Binding-site contacts:
Ligand atom O2 contacts residue HIS119 of chain 1.A at 3.6 Å (h-bond).
Ligand atom N4 contacts residue HIS94 of chain 1.A at 3.3 Å (h-bond).
Ligand atom O16 contacts residue DMS1 of chain 1.D at 3.0 Å.
Ligand atom F11 contacts residue THR199 of chain 1.A at 2.9 Å.
Ligand atom F11 contacts residue LEU197 of chain 1.A at 3.3 Å.
Ligand atom O2 contacts residue HIS94 of chain 1.A at 3.2 Å.
Ligand atom S1 contacts residue ZN1 of chain 1.B at 3.0 Å.
Ligand atom C20 contacts residue ASN62 of chain 1.A at 3.5 Å.
Ligand atom O16 contacts residue PHE130 of chain 1.A at 3.8 Å.
Ligand atom F13 contacts residue HIS94 of chain 1.A at 3.4 Å.
Ligand atom O3 contacts residue THR198 of chain 1.A at 3.0 Å (h-bond).
Ligand atom O15 contacts residue PRO201 of chain 1.A at 3.5 Å.
Ligand atom C21 contacts residue ASN67 of chain 1.A at 3.2 Å.
Ligand atom O3 contacts residue LEU197 of chain 1.A at 3.3 Å.
Ligand atom N25 contacts residue PHE130 of chain 1.A at 3.6 Å.
Ligand atom F13 contacts residue VAL121 of chain 1.A at 3.1 Å.
Ligand atom F12 contacts residue PRO200 of chain 1.A at 3.4 Å.
Ligand atom O3 contacts residue TRP208 of chain 1.A at 3.7 Å.
Ligand atom C24 contacts residue HIS64 of chain 1.A at 3.4 Å.
Ligand atom O2 contacts residue ZN1 of chain 1.B at 3.0 Å.
Ligand atom C6 contacts residue THR199 of chain 1.A at 3.7 Å.
Ligand atom C21 contacts residue ASN62 of chain 1.A at 3.7 Å.
Ligand atom F11 contacts residue THR198 of chain 1.A at 2.9 Å.
Ligand atom C6 contacts residue LEU197 of chain 1.A at 3.7 Å (hydrophobic).
Ligand atom F12 contacts residue LEU197 of chain 1.A at 3.5 Å.
Ligand atom C24 contacts residue THR199 of chain 1.A at 3.3 Å.
Ligand atom N4 contacts residue HIS119 of chain 1.A at 3.4 Å (h-bond).
Ligand atom O15 contacts residue LEU197 of chain 1.A at 3.4 Å.
Ligand atom N25 contacts residue DMS1 of chain 1.D at 3.6 Å.
Ligand atom N4 contacts residue THR198 of chain 1.A at 2.9 Å (h-bond).
Ligand atom C7 contacts residue THR199 of chain 1.A at 3.5 Å.
Ligand atom C23 contacts residue THR199 of chain 1.A at 3.8 Å.
Ligand atom C23 contacts residue HIS64 of chain 1.A at 3.6 Å.
Ligand atom N4 contacts residue ZN1 of chain 1.B at 1.9 Å.
Ligand atom F12 contacts residue THR199 of chain 1.A at 2.8 Å.
Ligand atom C26 contacts residue GLN92 of chain 1.A at 3.3 Å.
Ligand atom N4 contacts residue HIS96 of chain 1.A at 3.3 Å (h-bond).
Ligand atom C22 contacts residue HIS94 of chain 1.A at 3.7 Å.
Ligand atom C7 contacts residue LEU197 of chain 1.A at 3.8 Å (hydrophobic).
Ligand atom C26 contacts residue DMS1 of chain 1.D at 3.6 Å.

A protein and the small-molecule ligand that binds it are described below.
Small molecule (SMILES): CNc1c(F)c(S(N)(=O)=O)c(F)c(F)c1S(=O)(=O)CCc1ccccc1

Sequence of chain 1.A:
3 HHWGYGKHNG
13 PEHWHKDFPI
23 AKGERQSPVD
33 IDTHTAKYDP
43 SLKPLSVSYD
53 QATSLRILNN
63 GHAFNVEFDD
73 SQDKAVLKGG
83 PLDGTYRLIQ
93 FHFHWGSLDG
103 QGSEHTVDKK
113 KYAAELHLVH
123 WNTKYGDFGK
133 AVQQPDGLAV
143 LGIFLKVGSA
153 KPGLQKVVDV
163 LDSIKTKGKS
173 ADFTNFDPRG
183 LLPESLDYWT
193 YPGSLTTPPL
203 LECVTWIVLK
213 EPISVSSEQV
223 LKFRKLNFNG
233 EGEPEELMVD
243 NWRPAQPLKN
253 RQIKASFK